Sequence of chain 1.B:
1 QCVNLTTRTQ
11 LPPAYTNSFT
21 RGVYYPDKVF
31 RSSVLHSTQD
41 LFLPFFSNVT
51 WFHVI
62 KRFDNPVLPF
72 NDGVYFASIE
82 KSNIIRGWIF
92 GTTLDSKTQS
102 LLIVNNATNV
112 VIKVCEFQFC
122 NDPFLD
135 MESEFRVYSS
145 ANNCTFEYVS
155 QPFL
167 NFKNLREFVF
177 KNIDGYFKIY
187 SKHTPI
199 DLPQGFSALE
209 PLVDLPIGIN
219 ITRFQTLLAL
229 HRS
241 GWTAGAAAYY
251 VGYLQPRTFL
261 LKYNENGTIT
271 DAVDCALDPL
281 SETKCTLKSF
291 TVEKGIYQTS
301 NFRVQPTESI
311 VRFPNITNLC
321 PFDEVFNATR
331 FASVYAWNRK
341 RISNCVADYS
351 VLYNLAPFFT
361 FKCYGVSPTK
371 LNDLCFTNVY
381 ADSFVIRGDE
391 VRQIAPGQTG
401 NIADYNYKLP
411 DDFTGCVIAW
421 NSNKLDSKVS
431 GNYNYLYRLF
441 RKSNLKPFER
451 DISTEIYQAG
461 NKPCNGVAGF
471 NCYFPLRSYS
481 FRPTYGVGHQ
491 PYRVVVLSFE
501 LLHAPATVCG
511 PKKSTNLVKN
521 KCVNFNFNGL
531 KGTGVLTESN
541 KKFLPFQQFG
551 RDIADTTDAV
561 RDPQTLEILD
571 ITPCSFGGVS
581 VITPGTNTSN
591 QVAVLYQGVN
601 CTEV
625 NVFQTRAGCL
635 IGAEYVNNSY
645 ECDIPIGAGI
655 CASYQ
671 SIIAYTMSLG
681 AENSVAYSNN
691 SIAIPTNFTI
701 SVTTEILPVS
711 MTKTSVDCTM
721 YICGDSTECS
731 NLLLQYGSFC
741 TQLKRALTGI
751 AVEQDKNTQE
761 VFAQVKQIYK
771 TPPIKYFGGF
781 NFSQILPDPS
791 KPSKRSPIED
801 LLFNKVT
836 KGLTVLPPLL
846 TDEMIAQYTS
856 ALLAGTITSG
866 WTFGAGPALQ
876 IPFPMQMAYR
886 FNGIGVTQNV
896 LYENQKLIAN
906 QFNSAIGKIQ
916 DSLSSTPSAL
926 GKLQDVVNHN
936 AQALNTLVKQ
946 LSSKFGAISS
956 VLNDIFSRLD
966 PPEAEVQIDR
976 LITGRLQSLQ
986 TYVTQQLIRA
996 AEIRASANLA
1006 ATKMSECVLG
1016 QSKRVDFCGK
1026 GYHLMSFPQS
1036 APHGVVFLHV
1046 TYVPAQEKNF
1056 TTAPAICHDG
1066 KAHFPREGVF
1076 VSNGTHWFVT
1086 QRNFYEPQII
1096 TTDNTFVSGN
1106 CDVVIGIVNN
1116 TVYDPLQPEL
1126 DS

A small-molecule ligand and the protein it binds are described below.
Small molecule (SMILES): CC(=O)N[C@H]1[C@H](O[C@H]2[C@H](O)[C@@H](NC(C)=O)CO[C@@H]2CO)O[C@H](CO)[C@@H](O)[C@@H]1O

Binding-site contacts:
Ligand atom O6 contacts residue GLN906 of chain 1.B at 3.2 Å (h-bond).
Ligand atom C8 contacts residue GLN906 of chain 1.B at 4.3 Å.
Ligand atom O5 contacts residue GLN906 of chain 1.B at 4.2 Å.
Ligand atom C3 contacts residue ASN697 of chain 1.B at 3.8 Å.
Ligand atom C7 contacts residue LEU902 of chain 1.B at 4.3 Å (hydrophobic).
Ligand atom O5 contacts residue GLN1051 of chain 1.B at 3.8 Å.
Ligand atom C7 contacts residue ASN697 of chain 1.B at 3.6 Å.
Ligand atom C6 contacts residue GLN906 of chain 1.B at 3.6 Å.
Ligand atom C3 contacts residue LEU902 of chain 1.B at 4.3 Å (hydrophobic).
Ligand atom O4 contacts residue LEU902 of chain 1.B at 3.9 Å.
Ligand atom C4 contacts residue ASN697 of chain 1.B at 4.2 Å.
Ligand atom O5 contacts residue ASN697 of chain 1.B at 2.4 Å (h-bond).
Ligand atom O7 contacts residue GLN1051 of chain 1.B at 4.0 Å.
Ligand atom C5 contacts residue GLN906 of chain 1.B at 3.6 Å.
Ligand atom C5 contacts residue ASN697 of chain 1.B at 3.7 Å.
Ligand atom C2 contacts residue ASN697 of chain 1.B at 2.5 Å.
Ligand atom O7 contacts residue LEU902 of chain 1.B at 3.5 Å.
Ligand atom C2 contacts residue GLN1051 of chain 1.B at 4.5 Å.
Ligand atom N2 contacts residue ASN697 of chain 1.B at 2.9 Å (h-bond).
Ligand atom C1 contacts residue ASN697 of chain 1.B at 1.4 Å.
Ligand atom O7 contacts residue ASN697 of chain 1.B at 3.9 Å.
Ligand atom C1 contacts residue GLN1051 of chain 1.B at 4.0 Å.